This small molecule binds to this protein.
Small molecule (SMILES): CC(=O)N[C@@H]1[C@@H](O)[C@H](O)[C@@H](CO)O[C@H]1O

Sequence of chain 1.B:
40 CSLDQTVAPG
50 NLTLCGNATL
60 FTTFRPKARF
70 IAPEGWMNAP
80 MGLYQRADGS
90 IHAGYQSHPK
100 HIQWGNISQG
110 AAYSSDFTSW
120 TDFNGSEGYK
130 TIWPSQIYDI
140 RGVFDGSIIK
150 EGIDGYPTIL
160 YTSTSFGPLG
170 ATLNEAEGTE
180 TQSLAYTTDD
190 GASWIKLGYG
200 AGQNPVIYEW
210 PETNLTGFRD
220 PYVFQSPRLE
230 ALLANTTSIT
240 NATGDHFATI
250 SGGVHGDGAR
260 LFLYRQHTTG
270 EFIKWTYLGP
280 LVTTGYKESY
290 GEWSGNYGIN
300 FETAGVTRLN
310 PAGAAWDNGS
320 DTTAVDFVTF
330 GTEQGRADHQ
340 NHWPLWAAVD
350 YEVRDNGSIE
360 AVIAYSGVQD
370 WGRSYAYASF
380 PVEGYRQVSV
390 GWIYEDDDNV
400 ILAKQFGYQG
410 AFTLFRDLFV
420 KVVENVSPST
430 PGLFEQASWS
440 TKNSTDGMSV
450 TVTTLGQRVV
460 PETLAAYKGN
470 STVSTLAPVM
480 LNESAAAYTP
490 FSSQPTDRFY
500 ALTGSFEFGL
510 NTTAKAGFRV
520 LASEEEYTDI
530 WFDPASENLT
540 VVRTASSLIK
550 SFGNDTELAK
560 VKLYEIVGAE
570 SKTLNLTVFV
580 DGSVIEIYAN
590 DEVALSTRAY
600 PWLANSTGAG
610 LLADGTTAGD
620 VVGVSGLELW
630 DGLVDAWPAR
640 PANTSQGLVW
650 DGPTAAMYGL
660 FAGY

Binding-site contacts:
Ligand atom C7 contacts residue THR543 of chain 1.B at 4.2 Å.
Ligand atom N2 contacts residue ASN553 of chain 1.B at 3.1 Å (h-bond).
Ligand atom O7 contacts residue THR543 of chain 1.B at 3.6 Å (h-bond).
Ligand atom C7 contacts residue ASN553 of chain 1.B at 3.6 Å.
Ligand atom O5 contacts residue ASN553 of chain 1.B at 2.3 Å (h-bond).
Ligand atom O6 contacts residue LYS549 of chain 1.B at 4.0 Å.
Ligand atom C1 contacts residue ASN553 of chain 1.B at 1.4 Å.
Ligand atom C8 contacts residue THR543 of chain 1.B at 3.6 Å.
Ligand atom C4 contacts residue ASN553 of chain 1.B at 4.2 Å.
Ligand atom C2 contacts residue ASN553 of chain 1.B at 2.5 Å.
Ligand atom C5 contacts residue ASN553 of chain 1.B at 3.6 Å.
Ligand atom C3 contacts residue ASN553 of chain 1.B at 3.8 Å.
Ligand atom O7 contacts residue ASN553 of chain 1.B at 3.7 Å.